Sequence of chain 1.A:
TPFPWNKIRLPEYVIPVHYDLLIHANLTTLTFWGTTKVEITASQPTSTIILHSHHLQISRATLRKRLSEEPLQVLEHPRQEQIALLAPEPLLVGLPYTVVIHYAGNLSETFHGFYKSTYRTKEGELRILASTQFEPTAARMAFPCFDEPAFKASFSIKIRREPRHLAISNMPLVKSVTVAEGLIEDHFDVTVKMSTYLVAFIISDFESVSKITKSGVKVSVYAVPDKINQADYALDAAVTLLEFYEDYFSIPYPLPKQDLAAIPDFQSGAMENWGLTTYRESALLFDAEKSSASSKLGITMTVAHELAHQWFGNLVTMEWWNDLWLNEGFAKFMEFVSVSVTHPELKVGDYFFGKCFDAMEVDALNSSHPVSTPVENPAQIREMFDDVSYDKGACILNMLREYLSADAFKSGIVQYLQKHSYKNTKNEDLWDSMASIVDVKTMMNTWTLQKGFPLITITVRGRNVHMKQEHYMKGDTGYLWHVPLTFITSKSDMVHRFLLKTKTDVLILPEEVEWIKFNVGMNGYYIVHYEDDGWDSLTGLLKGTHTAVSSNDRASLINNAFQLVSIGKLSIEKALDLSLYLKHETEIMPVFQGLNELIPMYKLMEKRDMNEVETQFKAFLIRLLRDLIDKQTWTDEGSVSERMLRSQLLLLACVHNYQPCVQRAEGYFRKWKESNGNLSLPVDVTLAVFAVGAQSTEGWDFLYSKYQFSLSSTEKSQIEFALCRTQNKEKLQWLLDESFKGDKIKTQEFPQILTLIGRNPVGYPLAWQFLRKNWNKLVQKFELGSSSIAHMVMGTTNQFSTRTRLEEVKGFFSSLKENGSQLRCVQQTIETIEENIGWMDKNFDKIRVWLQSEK

A protein and the small-molecule ligand that binds it are described below.
Small molecule (SMILES): CC(=O)N[C@H]1[C@H](O[C@H]2[C@H](O)[C@@H](NC(C)=O)CO[C@@H]2CO)O[C@H](CO)[C@@H](O[C@@H]2O[C@H](CO)[C@@H](O)[C@H](O)[C@@H]2O)[C@@H]1O

Binding-site contacts:
Ligand atom C2 contacts residue ASN70 of chain 1.A at 2.4 Å.
Ligand atom C6 contacts residue GLU229 of chain 1.A at 4.2 Å.
Ligand atom C8 contacts residue ARG209 of chain 1.A at 4.2 Å.
Ligand atom C4 contacts residue ASN70 of chain 1.A at 4.2 Å.
Ligand atom O7 contacts residue ALA69 of chain 1.A at 4.4 Å.
Ligand atom C1 contacts residue EDO1 of chain 1.HA at 4.4 Å.
Ligand atom O5 contacts residue THR73 of chain 1.A at 4.3 Å.
Ligand atom C3 contacts residue GLU210 of chain 1.A at 3.8 Å.
Ligand atom C7 contacts residue EDO1 of chain 1.HA at 4.3 Å.
Ligand atom O7 contacts residue HIS68 of chain 1.A at 2.7 Å (h-bond).
Ligand atom O5 contacts residue ASN70 of chain 1.A at 2.4 Å (h-bond).
Ligand atom C8 contacts residue ASN70 of chain 1.A at 4.2 Å.
Ligand atom N2 contacts residue GLU210 of chain 1.A at 3.0 Å (salt-bridge).
Ligand atom C1 contacts residue ASN70 of chain 1.A at 1.4 Å.
Ligand atom O7 contacts residue ASN70 of chain 1.A at 3.0 Å (h-bond).
Ligand atom C7 contacts residue GLU210 of chain 1.A at 3.9 Å.
Ligand atom C1 contacts residue GLU210 of chain 1.A at 4.1 Å.
Ligand atom C7 contacts residue HIS68 of chain 1.A at 3.5 Å.
Ligand atom C5 contacts residue ASN70 of chain 1.A at 3.7 Å.
Ligand atom C7 contacts residue ASN70 of chain 1.A at 3.1 Å.
Ligand atom C7 contacts residue ALA69 of chain 1.A at 4.2 Å (hydrophobic).
Ligand atom C3 contacts residue GLU229 of chain 1.A at 4.3 Å.
Ligand atom N2 contacts residue ASN70 of chain 1.A at 2.8 Å (h-bond).
Ligand atom C3 contacts residue ASN70 of chain 1.A at 3.7 Å.
Ligand atom C8 contacts residue GLU210 of chain 1.A at 3.5 Å.
Ligand atom C8 contacts residue HIS68 of chain 1.A at 3.6 Å.
Ligand atom C8 contacts residue ALA69 of chain 1.A at 3.5 Å (hydrophobic).
Ligand atom C2 contacts residue GLU210 of chain 1.A at 3.8 Å.
Ligand atom O3 contacts residue GLU210 of chain 1.A at 4.4 Å.
Ligand atom O6 contacts residue GLU229 of chain 1.A at 4.0 Å.
Ligand atom O7 contacts residue EDO1 of chain 1.HA at 3.3 Å (h-bond).
Ligand atom C8 contacts residue LEU231 of chain 1.A at 4.0 Å (hydrophobic).